A small-molecule ligand and the protein it binds are described below.
Small molecule (SMILES): Cc1cccc(C)c1OCC(=O)N[C@@H](Cc1ccccc1)[C@@H](O)C[C@H](Cc1ccccc1)NC(=O)[C@H](C(C)C)N1CCCNC1=O

Sequence of chain 1.B:
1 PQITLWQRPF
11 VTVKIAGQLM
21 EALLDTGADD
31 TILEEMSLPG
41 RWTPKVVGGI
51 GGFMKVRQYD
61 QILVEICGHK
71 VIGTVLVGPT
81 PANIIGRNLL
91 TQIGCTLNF

Sequence of chain 1.A:
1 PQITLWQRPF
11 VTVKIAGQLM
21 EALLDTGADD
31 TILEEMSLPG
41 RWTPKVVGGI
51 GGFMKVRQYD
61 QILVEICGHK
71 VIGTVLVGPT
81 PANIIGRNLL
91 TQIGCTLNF

Binding-site contacts:
Ligand atom C32 contacts residue ASP29 of chain 1.A at 3.7 Å.
Ligand atom C17 contacts residue GLY48 of chain 1.B at 3.7 Å.
Ligand atom O1 contacts residue ASP29 of chain 1.B at 2.8 Å (salt-bridge).
Ligand atom C16 contacts residue PRO81 of chain 1.A at 3.5 Å (hydrophobic).
Ligand atom C32 contacts residue ASP30 of chain 1.A at 3.3 Å.
Ligand atom C1 contacts residue ASP29 of chain 1.B at 3.6 Å.
Ligand atom C6 contacts residue ALA82 of chain 1.B at 3.6 Å (hydrophobic).
Ligand atom C33 contacts residue ASP29 of chain 1.A at 3.5 Å.
Ligand atom C36 contacts residue ILE32 of chain 1.A at 3.3 Å (hydrophobic).
Ligand atom C31 contacts residue ASP30 of chain 1.A at 3.3 Å.
Ligand atom C14 contacts residue ILE84 of chain 1.B at 3.8 Å (hydrophobic).
Ligand atom C2 contacts residue GLY48 of chain 1.B at 3.0 Å.
Ligand atom C5 contacts residue GLY27 of chain 1.A at 3.4 Å.
Ligand atom C35 contacts residue GLY27 of chain 1.A at 3.5 Å.
Ligand atom C24 contacts residue ASP25 of chain 1.A at 3.4 Å.
Ligand atom C37 contacts residue GLY48 of chain 1.B at 2.8 Å.
Ligand atom N3 contacts residue GLY27 of chain 1.B at 3.1 Å (h-bond).
Ligand atom O1 contacts residue GLY27 of chain 1.B at 3.1 Å (h-bond).
Ligand atom C9 contacts residue ILE50 of chain 1.A at 3.7 Å (hydrophobic).
Ligand atom N2 contacts residue ASP29 of chain 1.B at 3.1 Å (salt-bridge).
Ligand atom C28 contacts residue ALA28 of chain 1.A at 3.7 Å (hydrophobic).
Ligand atom C29 contacts residue ILE84 of chain 1.B at 3.8 Å (hydrophobic).
Ligand atom C7 contacts residue ALA82 of chain 1.B at 3.8 Å (hydrophobic).
Ligand atom C36 contacts residue ASP30 of chain 1.A at 3.4 Å.
Ligand atom C5 contacts residue LEU23 of chain 1.B at 3.6 Å (hydrophobic).
Ligand atom C23 contacts residue GLY27 of chain 1.B at 3.7 Å.
Ligand atom C15 contacts residue ASP30 of chain 1.B at 3.6 Å.
Ligand atom C16 contacts residue GLY48 of chain 1.B at 3.3 Å.
Ligand atom C23 contacts residue ASP25 of chain 1.A at 3.0 Å.
Ligand atom O4 contacts residue ASP25 of chain 1.A at 2.6 Å (salt-bridge).
Ligand atom C3 contacts residue ASP29 of chain 1.B at 3.7 Å.
Ligand atom C4 contacts residue ILE84 of chain 1.B at 3.6 Å (hydrophobic).
Ligand atom C14 contacts residue ILE50 of chain 1.A at 3.5 Å (hydrophobic).
Ligand atom O4 contacts residue ASP25 of chain 1.B at 2.9 Å (salt-bridge).
Ligand atom O1 contacts residue ALA28 of chain 1.B at 3.3 Å.
Ligand atom O2 contacts residue GLY49 of chain 1.B at 3.5 Å.
Ligand atom C24 contacts residue ASP25 of chain 1.B at 3.3 Å.
Ligand atom O3 contacts residue ALA28 of chain 1.A at 3.5 Å.
Ligand atom C14 contacts residue ALA28 of chain 1.B at 3.7 Å (hydrophobic).
Ligand atom C29 contacts residue ASP25 of chain 1.B at 3.1 Å.